This small molecule binds to this protein.
Small molecule (SMILES): C[C@@H](N)C(=O)O

Sequence of chain 1.B:
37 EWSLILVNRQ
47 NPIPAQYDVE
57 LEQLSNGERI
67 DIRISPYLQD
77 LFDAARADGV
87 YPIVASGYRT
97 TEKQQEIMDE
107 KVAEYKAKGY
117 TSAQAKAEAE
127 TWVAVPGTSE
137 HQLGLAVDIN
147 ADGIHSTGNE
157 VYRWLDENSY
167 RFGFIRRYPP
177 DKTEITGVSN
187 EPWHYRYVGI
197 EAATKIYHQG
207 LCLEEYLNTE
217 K

Binding-site contacts:
Ligand atom O contacts residue ARG95 of chain 1.B at 3.8 Å.
Ligand atom N contacts residue GLU187 of chain 1.B at 2.7 Å (salt-bridge).
Ligand atom CA contacts residue TRP128 of chain 1.B at 3.9 Å (hydrophobic).
Ligand atom C contacts residue ARG95 of chain 1.B at 3.8 Å.
Ligand atom CB contacts residue VAL184 of chain 1.B at 4.4 Å (hydrophobic).
Ligand atom O contacts residue GLN100 of chain 1.B at 3.8 Å.
Ligand atom CB contacts residue HIS190 of chain 1.B at 4.4 Å.
Ligand atom O contacts residue HIS137 of chain 1.B at 3.5 Å.
Ligand atom C contacts residue ACT1 of chain 1.M at 3.3 Å.
Ligand atom OXT contacts residue TRP128 of chain 1.B at 4.3 Å.
Ligand atom CA contacts residue HIS190 of chain 1.B at 4.1 Å.
Ligand atom CB contacts residue TYR174 of chain 1.B at 3.2 Å (hydrophobic).
Ligand atom OXT contacts residue GLN100 of chain 1.B at 2.8 Å (h-bond).
Ligand atom C contacts residue HIS137 of chain 1.B at 4.1 Å.
Ligand atom O contacts residue GLU136 of chain 1.B at 4.3 Å.
Ligand atom OXT contacts residue ACT1 of chain 1.M at 3.5 Å (h-bond).
Ligand atom CA contacts residue ALA130 of chain 1.B at 4.1 Å (hydrophobic).
Ligand atom N contacts residue VAL129 of chain 1.B at 3.4 Å.
Ligand atom N contacts residue ACT1 of chain 1.M at 3.4 Å.
Ligand atom C contacts residue ZN1 of chain 1.N at 4.4 Å.
Ligand atom CB contacts residue ALA130 of chain 1.B at 3.9 Å (hydrophobic).
Ligand atom O contacts residue ACT1 of chain 1.M at 3.7 Å.
Ligand atom C contacts residue VAL129 of chain 1.B at 4.3 Å (hydrophobic).
Ligand atom O contacts residue SER135 of chain 1.B at 2.5 Å (h-bond).
Ligand atom N contacts residue TRP128 of chain 1.B at 2.5 Å (h-bond).
Ligand atom CA contacts residue TYR174 of chain 1.B at 4.0 Å (hydrophobic).
Ligand atom CA contacts residue ZN1 of chain 1.N at 4.1 Å.
Ligand atom C contacts residue ALA130 of chain 1.B at 3.6 Å (hydrophobic).
Ligand atom O contacts residue ALA130 of chain 1.B at 3.8 Å.
Ligand atom OXT contacts residue SER135 of chain 1.B at 3.9 Å.
Ligand atom OXT contacts residue VAL129 of chain 1.B at 3.5 Å.
Ligand atom O contacts residue HIS190 of chain 1.B at 4.0 Å.
Ligand atom C contacts residue SER135 of chain 1.B at 3.5 Å.
Ligand atom CA contacts residue GLU187 of chain 1.B at 3.4 Å.
Ligand atom N contacts residue ALA130 of chain 1.B at 3.8 Å.
Ligand atom OXT contacts residue ARG95 of chain 1.B at 3.4 Å (salt-bridge).
Ligand atom C contacts residue GLN100 of chain 1.B at 3.7 Å.
Ligand atom OXT contacts residue ALA130 of chain 1.B at 3.1 Å (h-bond).
Ligand atom CA contacts residue ACT1 of chain 1.M at 3.4 Å.
Ligand atom CB contacts residue GLU187 of chain 1.B at 3.7 Å.